This protein binds this small molecule.
Small molecule (SMILES): COc1cc(OC)cc(-c2noc(N3CCN(C)C4(CCN(c5ccnc(C)c5)CC4)C3)n2)c1

Sequence of chain 1.A:
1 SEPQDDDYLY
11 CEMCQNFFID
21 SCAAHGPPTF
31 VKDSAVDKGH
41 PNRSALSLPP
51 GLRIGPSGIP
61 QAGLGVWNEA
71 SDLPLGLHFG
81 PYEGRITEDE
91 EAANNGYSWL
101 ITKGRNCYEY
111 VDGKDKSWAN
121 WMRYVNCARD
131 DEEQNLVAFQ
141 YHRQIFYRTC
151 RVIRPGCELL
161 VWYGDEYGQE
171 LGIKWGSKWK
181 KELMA

Binding-site contacts:
Ligand atom C14 contacts residue ALA128 of chain 1.A at 3.3 Å (hydrophobic).
Ligand atom C contacts residue TYR97 of chain 1.A at 4.0 Å (hydrophobic).
Ligand atom C2 contacts residue SER98 of chain 1.A at 3.9 Å.
Ligand atom O contacts residue SAM1 of chain 1.D at 3.8 Å.
Ligand atom O2 contacts residue SAM1 of chain 1.D at 3.4 Å.
Ligand atom C16 contacts residue ALA128 of chain 1.A at 3.7 Å (hydrophobic).
Ligand atom C24 contacts residue GLY96 of chain 1.A at 3.9 Å.
Ligand atom C4 contacts residue TYR167 of chain 1.A at 3.7 Å (hydrophobic).
Ligand atom C23 contacts residue SAM1 of chain 1.D at 3.6 Å.
Ligand atom C15 contacts residue ALA128 of chain 1.A at 4.0 Å (hydrophobic).
Ligand atom C14 contacts residue TRP162 of chain 1.A at 3.5 Å (hydrophobic).
Ligand atom C16 contacts residue TRP162 of chain 1.A at 3.7 Å (hydrophobic).
Ligand atom N contacts residue CYS127 of chain 1.A at 3.8 Å.
Ligand atom C4 contacts residue TRP99 of chain 1.A at 3.9 Å (hydrophobic).
Ligand atom C16 contacts residue ARG129 of chain 1.A at 3.8 Å.
Ligand atom N2 contacts residue TRP162 of chain 1.A at 3.3 Å.
Ligand atom C11 contacts residue TRP162 of chain 1.A at 3.8 Å (hydrophobic).
Ligand atom C15 contacts residue ARG129 of chain 1.A at 4.0 Å.
Ligand atom C18 contacts residue TRP162 of chain 1.A at 3.6 Å (hydrophobic).
Ligand atom C24 contacts residue CYS127 of chain 1.A at 3.7 Å (hydrophobic).
Ligand atom C contacts residue SER98 of chain 1.A at 3.6 Å.
Ligand atom C17 contacts residue TRP162 of chain 1.A at 3.6 Å (hydrophobic).
Ligand atom O1 contacts residue TYR163 of chain 1.A at 4.2 Å.
Ligand atom C contacts residue TRP99 of chain 1.A at 3.5 Å (hydrophobic).
Ligand atom C5 contacts residue TRP162 of chain 1.A at 4.1 Å (hydrophobic).
Ligand atom C7 contacts residue CYS127 of chain 1.A at 3.7 Å (hydrophobic).
Ligand atom O contacts residue GLY96 of chain 1.A at 3.2 Å (h-bond).
Ligand atom N3 contacts residue TRP162 of chain 1.A at 3.5 Å (h-bond).
Ligand atom C4 contacts residue TYR163 of chain 1.A at 4.1 Å (hydrophobic).
Ligand atom C14 contacts residue ARG129 of chain 1.A at 4.0 Å.
Ligand atom C1 contacts residue GLY96 of chain 1.A at 3.8 Å.
Ligand atom C16 contacts residue ASP130 of chain 1.A at 3.7 Å.
Ligand atom C13 contacts residue TRP162 of chain 1.A at 3.4 Å (hydrophobic).
Ligand atom C12 contacts residue TRP162 of chain 1.A at 3.6 Å (hydrophobic).
Ligand atom C6 contacts residue CYS127 of chain 1.A at 3.6 Å (hydrophobic).
Ligand atom C12 contacts residue ALA128 of chain 1.A at 3.5 Å (hydrophobic).
Ligand atom N contacts residue SAM1 of chain 1.D at 3.5 Å.
Ligand atom C contacts residue GLY96 of chain 1.A at 3.9 Å.
Ligand atom C15 contacts residue TRP162 of chain 1.A at 3.5 Å (hydrophobic).
Ligand atom C16 contacts residue ASP131 of chain 1.A at 4.2 Å.